This small molecule binds to this protein.
Small molecule (SMILES): OC[C@@H](O)C(O)[C@@H](O)CO

Sequence of chain 1.B:
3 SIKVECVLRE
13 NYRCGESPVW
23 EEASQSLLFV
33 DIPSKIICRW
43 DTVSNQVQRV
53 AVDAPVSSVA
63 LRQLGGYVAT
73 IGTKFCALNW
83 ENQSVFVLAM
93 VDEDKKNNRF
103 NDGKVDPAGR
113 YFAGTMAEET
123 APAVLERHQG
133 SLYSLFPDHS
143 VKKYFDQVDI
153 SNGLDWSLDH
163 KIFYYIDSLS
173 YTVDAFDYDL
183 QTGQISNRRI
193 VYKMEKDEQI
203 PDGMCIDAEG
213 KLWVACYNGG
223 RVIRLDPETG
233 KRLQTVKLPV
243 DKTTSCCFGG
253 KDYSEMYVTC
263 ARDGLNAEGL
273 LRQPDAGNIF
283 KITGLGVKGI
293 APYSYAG

Binding-site contacts:
Ligand atom O1 contacts residue TYR194 of chain 1.B at 3.9 Å.
Ligand atom O4 contacts residue GLY232 of chain 1.B at 4.3 Å.
Ligand atom C4 contacts residue GLU197 of chain 1.B at 4.0 Å.
Ligand atom C5 contacts residue TYR194 of chain 1.B at 3.9 Å (hydrophobic).
Ligand atom C4 contacts residue GLY232 of chain 1.B at 4.1 Å.
Ligand atom O2 contacts residue LYS195 of chain 1.B at 2.7 Å (salt-bridge).
Ligand atom C4 contacts residue TYR194 of chain 1.B at 3.7 Å (hydrophobic).
Ligand atom C3 contacts residue GLU197 of chain 1.B at 3.4 Å.
Ligand atom O3 contacts residue GLU197 of chain 1.B at 2.5 Å (salt-bridge).
Ligand atom C5 contacts residue ARG234 of chain 1.B at 3.6 Å.
Ligand atom C2 contacts residue TYR194 of chain 1.B at 4.3 Å (hydrophobic).
Ligand atom O1 contacts residue LYS195 of chain 1.B at 3.0 Å (salt-bridge).
Ligand atom C4 contacts residue LYS233 of chain 1.B at 4.3 Å.
Ligand atom C5 contacts residue GLU197 of chain 1.B at 3.4 Å.
Ligand atom C3 contacts residue LYS195 of chain 1.B at 4.2 Å.
Ligand atom O1 contacts residue GLY232 of chain 1.B at 4.2 Å.
Ligand atom C1 contacts residue GLY232 of chain 1.B at 3.8 Å.
Ligand atom O2 contacts residue GLU197 of chain 1.B at 4.2 Å.
Ligand atom C1 contacts residue LYS195 of chain 1.B at 3.3 Å.
Ligand atom C2 contacts residue LYS195 of chain 1.B at 3.5 Å.
Ligand atom C3 contacts residue TYR194 of chain 1.B at 3.8 Å (hydrophobic).
Ligand atom O4 contacts residue LYS233 of chain 1.B at 3.4 Å (salt-bridge).
Ligand atom C1 contacts residue TYR194 of chain 1.B at 3.4 Å (hydrophobic).
Ligand atom O5 contacts residue LYS233 of chain 1.B at 3.7 Å.
Ligand atom O5 contacts residue ARG234 of chain 1.B at 3.0 Å (salt-bridge).
Ligand atom C4 contacts residue ARG234 of chain 1.B at 4.4 Å.